The small molecule below binds the protein below.
Small molecule (SMILES): O=C(O)c1ccccc1C(=O)Nc1cccc2ccccc12

Sequence of chain 1.D:
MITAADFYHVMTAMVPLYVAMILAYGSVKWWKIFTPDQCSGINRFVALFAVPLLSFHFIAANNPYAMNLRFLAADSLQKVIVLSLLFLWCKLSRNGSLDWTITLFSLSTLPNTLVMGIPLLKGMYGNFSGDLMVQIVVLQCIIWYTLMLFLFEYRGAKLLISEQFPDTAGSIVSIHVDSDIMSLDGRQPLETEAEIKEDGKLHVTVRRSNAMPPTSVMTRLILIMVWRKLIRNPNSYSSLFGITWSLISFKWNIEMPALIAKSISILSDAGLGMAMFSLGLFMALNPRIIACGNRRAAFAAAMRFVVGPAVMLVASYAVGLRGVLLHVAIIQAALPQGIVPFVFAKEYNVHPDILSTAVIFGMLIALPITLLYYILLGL

Binding-site contacts:
Ligand atom C04 contacts residue VAL51 of chain 1.D at 4.2 Å (hydrophobic).
Ligand atom O21 contacts residue GLY581 of chain 1.D at 3.5 Å.
Ligand atom C09 contacts residue VAL583 of chain 1.D at 3.8 Å (hydrophobic).
Ligand atom C17 contacts residue GLN140 of chain 1.D at 3.7 Å.
Ligand atom C20 contacts residue ILE582 of chain 1.D at 3.9 Å (hydrophobic).
Ligand atom C19 contacts residue TYR145 of chain 1.D at 4.1 Å (hydrophobic).
Ligand atom C16 contacts residue CYS141 of chain 1.D at 3.5 Å (hydrophobic).
Ligand atom C02 contacts residue ILE582 of chain 1.D at 3.6 Å (hydrophobic).
Ligand atom O22 contacts residue ASN112 of chain 1.D at 2.7 Å (h-bond).
Ligand atom C03 contacts residue VAL115 of chain 1.D at 3.9 Å (hydrophobic).
Ligand atom C02 contacts residue VAL115 of chain 1.D at 3.6 Å (hydrophobic).
Ligand atom C15 contacts residue LEU114 of chain 1.D at 3.8 Å (hydrophobic).
Ligand atom C07 contacts residue ILE582 of chain 1.D at 4.2 Å (hydrophobic).
Ligand atom O21 contacts residue ILE582 of chain 1.D at 3.1 Å (h-bond).
Ligand atom C16 contacts residue VAL137 of chain 1.D at 4.0 Å (hydrophobic).
Ligand atom O21 contacts residue VAL583 of chain 1.D at 3.6 Å (h-bond).
Ligand atom O22 contacts residue ILE582 of chain 1.D at 3.8 Å.
Ligand atom O22 contacts residue GLY581 of chain 1.D at 4.0 Å.
Ligand atom O13 contacts residue ASN478 of chain 1.D at 3.9 Å.
Ligand atom C17 contacts residue LEU114 of chain 1.D at 4.1 Å (hydrophobic).
Ligand atom C01 contacts residue ALA518 of chain 1.D at 3.8 Å (hydrophobic).
Ligand atom C12 contacts residue VAL583 of chain 1.D at 3.6 Å (hydrophobic).
Ligand atom C20 contacts residue GLY581 of chain 1.D at 4.1 Å.
Ligand atom C01 contacts residue ILE582 of chain 1.D at 4.2 Å (hydrophobic).
Ligand atom N11 contacts residue VAL51 of chain 1.D at 4.2 Å.
Ligand atom C16 contacts residue LEU114 of chain 1.D at 3.7 Å (hydrophobic).
Ligand atom C18 contacts residue GLN140 of chain 1.D at 3.7 Å.
Ligand atom C20 contacts residue TYR145 of chain 1.D at 4.0 Å (hydrophobic).
Ligand atom C02 contacts residue ALA518 of chain 1.D at 4.2 Å (hydrophobic).
Ligand atom C04 contacts residue ILE582 of chain 1.D at 4.1 Å (hydrophobic).
Ligand atom C05 contacts residue ILE582 of chain 1.D at 4.1 Å (hydrophobic).
Ligand atom O21 contacts residue TYR145 of chain 1.D at 3.1 Å (h-bond).
Ligand atom O13 contacts residue VAL51 of chain 1.D at 4.1 Å.
Ligand atom C03 contacts residue ILE582 of chain 1.D at 3.7 Å (hydrophobic).
Ligand atom C20 contacts residue ASN112 of chain 1.D at 3.8 Å.
Ligand atom C10 contacts residue VAL51 of chain 1.D at 4.0 Å (hydrophobic).
Ligand atom N11 contacts residue VAL583 of chain 1.D at 4.0 Å.
Ligand atom C18 contacts residue TYR145 of chain 1.D at 4.0 Å (hydrophobic).
Ligand atom O13 contacts residue VAL583 of chain 1.D at 3.6 Å.
Ligand atom C15 contacts residue CYS141 of chain 1.D at 4.1 Å (hydrophobic).